Binding-site contacts:
Ligand atom C6 contacts residue MET186 of chain 1.B at 3.9 Å (hydrophobic).
Ligand atom C4 contacts residue ALA121 of chain 1.B at 3.6 Å (hydrophobic).
Ligand atom C contacts residue TYR183 of chain 1.B at 3.5 Å (hydrophobic).
Ligand atom C4 contacts residue SER223 of chain 1.B at 3.6 Å.
Ligand atom C8 contacts residue ALA224 of chain 1.B at 3.8 Å (hydrophobic).
Ligand atom C8 contacts residue NAP1 of chain 1.O at 3.4 Å.
Ligand atom C7 contacts residue VAL227 of chain 1.B at 3.9 Å (hydrophobic).
Ligand atom C contacts residue NAP1 of chain 1.O at 3.5 Å.
Ligand atom O contacts residue NAP1 of chain 1.O at 2.6 Å (h-bond).
Ligand atom C16 contacts residue ASN182 of chain 1.B at 3.9 Å.
Ligand atom C5 contacts residue MET186 of chain 1.B at 3.7 Å (hydrophobic).
Ligand atom C9 contacts residue NAP1 of chain 1.O at 3.0 Å.
Ligand atom C14 contacts residue TYR173 of chain 1.B at 3.9 Å (hydrophobic).
Ligand atom C3 contacts residue SER223 of chain 1.B at 3.3 Å.
Ligand atom C16 contacts residue GLN181 of chain 1.B at 3.2 Å.
Ligand atom C3 contacts residue NAP1 of chain 1.O at 3.9 Å.
Ligand atom C13 contacts residue TYR173 of chain 1.B at 3.5 Å (hydrophobic).
Ligand atom O3 contacts residue PHE122 of chain 1.B at 3.3 Å.
Ligand atom C11 contacts residue NAP1 of chain 1.O at 3.4 Å.
Ligand atom C17 contacts residue TYR183 of chain 1.B at 3.5 Å (hydrophobic).
Ligand atom C2 contacts residue NAP1 of chain 1.O at 3.7 Å.
Ligand atom C15 contacts residue VAL227 of chain 1.B at 3.8 Å (hydrophobic).
Ligand atom C16 contacts residue GLY228 of chain 1.B at 3.6 Å.
Ligand atom C2 contacts residue SER223 of chain 1.B at 3.7 Å.
Ligand atom C14 contacts residue ILE233 of chain 1.B at 3.9 Å (hydrophobic).
Ligand atom C10 contacts residue NAP1 of chain 1.O at 3.2 Å.
Ligand atom O contacts residue TYR183 of chain 1.B at 2.7 Å (h-bond).
Ligand atom C11 contacts residue TYR173 of chain 1.B at 4.0 Å (hydrophobic).
Ligand atom C15 contacts residue VAL180 of chain 1.B at 3.9 Å (hydrophobic).
Ligand atom O contacts residue LYS190 of chain 1.B at 3.8 Å.
Ligand atom C16 contacts residue VAL227 of chain 1.B at 3.7 Å (hydrophobic).
Ligand atom O2 contacts residue ALA123 of chain 1.B at 3.1 Å (h-bond).
Ligand atom C4 contacts residue MET186 of chain 1.B at 3.8 Å (hydrophobic).
Ligand atom O1 contacts residue NAP1 of chain 1.O at 3.1 Å.
Ligand atom O2 contacts residue LEU128 of chain 1.B at 3.2 Å.
Ligand atom C17 contacts residue NAP1 of chain 1.O at 3.5 Å.
Ligand atom O3 contacts residue ALA123 of chain 1.B at 3.0 Å (h-bond).
Ligand atom C3 contacts residue ALA121 of chain 1.B at 3.9 Å (hydrophobic).
Ligand atom C1 contacts residue NAP1 of chain 1.O at 3.4 Å.
Ligand atom N contacts residue ALA123 of chain 1.B at 3.4 Å (h-bond).

The small molecule below binds the protein below.
Small molecule (SMILES): CCCCCCc1ccc(Oc2ccc([N+](=O)[O-])cc2)c(O)c1

Sequence of chain 1.B:
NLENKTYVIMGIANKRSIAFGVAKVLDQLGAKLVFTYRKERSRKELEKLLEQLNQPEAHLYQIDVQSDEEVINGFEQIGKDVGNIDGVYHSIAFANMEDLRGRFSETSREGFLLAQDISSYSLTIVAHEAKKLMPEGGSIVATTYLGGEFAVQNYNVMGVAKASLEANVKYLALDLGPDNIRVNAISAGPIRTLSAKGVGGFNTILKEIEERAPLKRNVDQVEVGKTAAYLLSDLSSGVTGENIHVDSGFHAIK